This protein binds this small molecule.
Small molecule (SMILES): C=C(C)CCS[P](=O)(O)OP(=O)(O)O

Binding-site contacts:
Ligand atom S9 contacts residue MG1 of chain 1.K at 4.0 Å.
Ligand atom O4 contacts residue ARG179 of chain 1.B at 2.7 Å (salt-bridge).
Ligand atom C10 contacts residue SER181 of chain 1.B at 4.1 Å.
Ligand atom P1 contacts residue ARG173 of chain 1.B at 3.9 Å.
Ligand atom C12 contacts residue FPS1 of chain 1.J at 3.9 Å.
Ligand atom S9 contacts residue ARG173 of chain 1.B at 3.9 Å.
Ligand atom O8 contacts residue ARG74 of chain 1.B at 3.5 Å (salt-bridge).
Ligand atom P1 contacts residue ARG179 of chain 1.B at 3.7 Å.
Ligand atom O7 contacts residue ARG74 of chain 1.B at 3.4 Å (salt-bridge).
Ligand atom O4 contacts residue MG1 of chain 1.K at 4.1 Å.
Ligand atom C13 contacts residue ILE21 of chain 1.B at 3.6 Å (hydrophobic).
Ligand atom S9 contacts residue ASP23 of chain 1.B at 3.4 Å (salt-bridge).
Ligand atom O2 contacts residue ARG173 of chain 1.B at 3.9 Å.
Ligand atom P3 contacts residue MG1 of chain 1.K at 3.4 Å.
Ligand atom O4 contacts residue ASP23 of chain 1.B at 4.2 Å.
Ligand atom C13 contacts residue PRO22 of chain 1.B at 3.7 Å (hydrophobic).
Ligand atom O4 contacts residue ARG173 of chain 1.B at 3.3 Å (salt-bridge).
Ligand atom C14 contacts residue FPS1 of chain 1.J at 3.7 Å.
Ligand atom C11 contacts residue PHE65 of chain 1.B at 3.4 Å (hydrophobic).
Ligand atom C13 contacts residue PHE65 of chain 1.B at 3.9 Å (hydrophobic).
Ligand atom O5 contacts residue ARG179 of chain 1.B at 3.0 Å (salt-bridge).
Ligand atom P1 contacts residue SER181 of chain 1.B at 3.5 Å.
Ligand atom P3 contacts residue ASP23 of chain 1.B at 3.9 Å.
Ligand atom O7 contacts residue FPS1 of chain 1.J at 2.9 Å (h-bond).
Ligand atom C13 contacts residue FPS1 of chain 1.J at 3.5 Å.
Ligand atom C14 contacts residue PHE65 of chain 1.B at 3.7 Å (hydrophobic).
Ligand atom O8 contacts residue ASN71 of chain 1.B at 3.1 Å (h-bond).
Ligand atom C14 contacts residue ASN71 of chain 1.B at 3.6 Å.
Ligand atom O5 contacts residue ARG173 of chain 1.B at 4.0 Å.
Ligand atom C14 contacts residue GLY66 of chain 1.B at 3.4 Å.
Ligand atom C14 contacts residue PHE67 of chain 1.B at 3.6 Å (hydrophobic).
Ligand atom O7 contacts residue MG1 of chain 1.K at 2.0 Å.
Ligand atom P3 contacts residue FPS1 of chain 1.J at 3.9 Å.
Ligand atom O5 contacts residue SER181 of chain 1.B at 2.5 Å (h-bond).
Ligand atom O2 contacts residue SER181 of chain 1.B at 3.3 Å (h-bond).
Ligand atom C12 contacts residue PHE65 of chain 1.B at 3.9 Å (hydrophobic).
Ligand atom P3 contacts residue ARG74 of chain 1.B at 3.9 Å.
Ligand atom S9 contacts residue FPS1 of chain 1.J at 3.9 Å.
Ligand atom O7 contacts residue ASP23 of chain 1.B at 3.2 Å (salt-bridge).
Ligand atom O6 contacts residue ARG179 of chain 1.B at 4.0 Å.

Sequence of chain 1.B:
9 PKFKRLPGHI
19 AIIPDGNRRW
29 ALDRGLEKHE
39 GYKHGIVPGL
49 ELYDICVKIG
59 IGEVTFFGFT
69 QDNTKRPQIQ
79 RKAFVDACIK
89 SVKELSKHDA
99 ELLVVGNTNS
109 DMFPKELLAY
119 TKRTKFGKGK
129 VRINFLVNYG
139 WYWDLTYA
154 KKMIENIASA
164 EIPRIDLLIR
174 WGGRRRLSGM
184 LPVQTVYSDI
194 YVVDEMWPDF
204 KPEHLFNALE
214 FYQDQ